Sequence of chain 1.A:
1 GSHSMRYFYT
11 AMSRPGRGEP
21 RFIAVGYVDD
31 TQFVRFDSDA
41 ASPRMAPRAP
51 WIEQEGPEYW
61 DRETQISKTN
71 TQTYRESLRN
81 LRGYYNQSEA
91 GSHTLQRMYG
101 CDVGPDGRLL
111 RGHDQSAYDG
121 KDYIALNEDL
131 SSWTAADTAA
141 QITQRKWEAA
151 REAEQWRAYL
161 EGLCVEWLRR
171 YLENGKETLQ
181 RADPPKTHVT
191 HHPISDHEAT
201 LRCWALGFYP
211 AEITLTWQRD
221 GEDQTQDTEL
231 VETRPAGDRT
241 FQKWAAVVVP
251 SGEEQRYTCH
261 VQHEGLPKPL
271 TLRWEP

Binding-site contacts:
Ligand atom OXT contacts residue TYR84 of chain 1.A at 3.1 Å (h-bond).
Ligand atom N contacts residue SER77 of chain 1.A at 2.8 Å (h-bond).
Ligand atom OG1 contacts residue ARG62 of chain 1.A at 2.9 Å (salt-bridge).
Ligand atom CA contacts residue GLU63 of chain 1.A at 3.4 Å.
Ligand atom CB contacts residue ASN70 of chain 1.A at 3.3 Å.
Ligand atom N contacts residue GLU63 of chain 1.A at 2.9 Å (salt-bridge).
Ligand atom O contacts residue TYR159 of chain 1.A at 2.6 Å (h-bond).
Ligand atom N contacts residue GLU152 of chain 1.A at 2.7 Å (salt-bridge).
Ligand atom O contacts residue ASN80 of chain 1.A at 3.1 Å (h-bond).
Ligand atom NH2 contacts residue ACT1 of chain 1.G at 2.6 Å (h-bond).
Ligand atom C contacts residue TYR7 of chain 1.A at 3.4 Å (hydrophobic).
Ligand atom CZ contacts residue ACT1 of chain 1.G at 3.4 Å.
Ligand atom N contacts residue ACT1 of chain 1.G at 2.9 Å (h-bond).
Ligand atom OG contacts residue GLU76 of chain 1.A at 3.1 Å (salt-bridge).
Ligand atom OH contacts residue SER116 of chain 1.A at 2.8 Å (h-bond).
Ligand atom CA contacts residue GLU152 of chain 1.A at 3.4 Å.
Ligand atom CB contacts residue TYR99 of chain 1.A at 3.4 Å (hydrophobic).
Ligand atom CG2 contacts residue GLU63 of chain 1.A at 3.4 Å.
Ligand atom CE2 contacts residue SER116 of chain 1.A at 3.4 Å.
Ligand atom NH1 contacts residue GLU152 of chain 1.A at 3.2 Å (salt-bridge).
Ligand atom OH contacts residue ARG97 of chain 1.A at 3.2 Å.
Ligand atom O contacts residue ACT1 of chain 1.G at 3.4 Å (h-bond).
Ligand atom NE contacts residue TRP156 of chain 1.A at 3.0 Å.
Ligand atom O contacts residue LYS146 of chain 1.A at 3.1 Å (salt-bridge).
Ligand atom O contacts residue TYR84 of chain 1.A at 3.1 Å (h-bond).
Ligand atom O contacts residue TRP147 of chain 1.A at 3.3 Å (h-bond).
Ligand atom NH2 contacts residue GLU152 of chain 1.A at 3.0 Å (salt-bridge).
Ligand atom CD1 contacts residue SER77 of chain 1.A at 3.3 Å.
Ligand atom CA contacts residue TYR99 of chain 1.A at 3.4 Å (hydrophobic).
Ligand atom CG2 contacts residue TRP167 of chain 1.A at 3.4 Å (hydrophobic).
Ligand atom OG1 contacts residue GLU63 of chain 1.A at 2.8 Å (salt-bridge).
Ligand atom OXT contacts residue THR143 of chain 1.A at 2.5 Å (h-bond).
Ligand atom O contacts residue ILE66 of chain 1.A at 3.3 Å.
Ligand atom N contacts residue TYR171 of chain 1.A at 2.8 Å (h-bond).
Ligand atom O contacts residue ARG62 of chain 1.A at 3.0 Å (salt-bridge).
Ligand atom CB contacts residue SER77 of chain 1.A at 3.2 Å.
Ligand atom CA contacts residue TYR7 of chain 1.A at 3.1 Å (hydrophobic).
Ligand atom N contacts residue TYR99 of chain 1.A at 3.0 Å (h-bond).
Ligand atom N contacts residue TYR7 of chain 1.A at 2.7 Å (h-bond).
Ligand atom CA contacts residue SER77 of chain 1.A at 3.2 Å.

A small-molecule ligand and the protein it binds are described below.
Small molecule (SMILES): CC(C)[C@H](NC(=O)[C@@H](N)[C@@H](C)O)C(=O)N[C@@H](CCCN=C(N)N)C(=O)N[C@@H](C)C(=O)N[C@@H](CO)C(=O)NCC(=O)N[C@@H](CC1=NC=NC1)C(=O)N[C@@H](CO)C(=O)N[C@@H](Cc1ccc(O)cc1)C(=O)O